Sequence of chain 1.A:
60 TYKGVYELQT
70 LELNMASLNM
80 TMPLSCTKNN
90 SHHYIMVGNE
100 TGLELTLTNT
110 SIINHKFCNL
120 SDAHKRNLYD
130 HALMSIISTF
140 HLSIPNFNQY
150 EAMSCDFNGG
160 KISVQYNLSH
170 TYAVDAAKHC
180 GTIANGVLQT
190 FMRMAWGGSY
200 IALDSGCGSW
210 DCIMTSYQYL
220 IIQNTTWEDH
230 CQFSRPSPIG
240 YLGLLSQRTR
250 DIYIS

The small molecule below binds the protein below.
Small molecule (SMILES): CC(=O)N[C@H]1[C@H](O[C@H]2[C@H](O)[C@@H](NC(C)=O)CO[C@@H]2CO)O[C@H](CO)[C@@H](O)[C@@H]1O

Binding-site contacts:
Ligand atom C8 contacts residue THR214 of chain 1.A at 3.4 Å.
Ligand atom C3 contacts residue ASN108 of chain 1.A at 3.9 Å.
Ligand atom N2 contacts residue ASN108 of chain 1.A at 3.0 Å (h-bond).
Ligand atom C7 contacts residue GLN217 of chain 1.A at 4.1 Å.
Ligand atom O3 contacts residue GLN217 of chain 1.A at 3.1 Å (h-bond).
Ligand atom C1 contacts residue ASN108 of chain 1.A at 1.5 Å.
Ligand atom C4 contacts residue ASN108 of chain 1.A at 4.4 Å.
Ligand atom C4 contacts residue SER215 of chain 1.A at 3.4 Å.
Ligand atom C3 contacts residue SER215 of chain 1.A at 3.5 Å.
Ligand atom O7 contacts residue ASN108 of chain 1.A at 4.3 Å.
Ligand atom C6 contacts residue SER215 of chain 1.A at 4.1 Å.
Ligand atom N2 contacts residue GLN217 of chain 1.A at 3.3 Å.
Ligand atom C8 contacts residue GLN217 of chain 1.A at 4.0 Å.
Ligand atom C8 contacts residue LEU202 of chain 1.A at 4.2 Å (hydrophobic).
Ligand atom C2 contacts residue SER215 of chain 1.A at 3.5 Å.
Ligand atom C5 contacts residue ASN108 of chain 1.A at 3.9 Å.
Ligand atom C2 contacts residue ASN108 of chain 1.A at 2.6 Å.
Ligand atom C8 contacts residue SER215 of chain 1.A at 3.6 Å.
Ligand atom N2 contacts residue SER215 of chain 1.A at 4.0 Å.
Ligand atom C2 contacts residue GLN217 of chain 1.A at 3.9 Å.
Ligand atom C5 contacts residue SER215 of chain 1.A at 4.5 Å.
Ligand atom C3 contacts residue GLN217 of chain 1.A at 4.2 Å.
Ligand atom O3 contacts residue SER215 of chain 1.A at 3.0 Å (h-bond).
Ligand atom O5 contacts residue ASN108 of chain 1.A at 2.5 Å (h-bond).
Ligand atom O4 contacts residue SER215 of chain 1.A at 3.6 Å.
Ligand atom C7 contacts residue SER215 of chain 1.A at 4.0 Å.
Ligand atom O5 contacts residue SER215 of chain 1.A at 4.4 Å.
Ligand atom C7 contacts residue ASN108 of chain 1.A at 3.8 Å.